Binding-site contacts:
Ligand atom C03 contacts residue MET235 of chain 1.A at 4.2 Å (hydrophobic).
Ligand atom C05 contacts residue THR198 of chain 1.A at 3.6 Å.
Ligand atom N18 contacts residue PRO241 of chain 1.A at 4.3 Å.
Ligand atom C16 contacts residue GLU240 of chain 1.A at 4.0 Å.
Ligand atom N18 contacts residue GLU240 of chain 1.A at 2.5 Å (salt-bridge).
Ligand atom C10 contacts residue DMS1 of chain 1.F at 3.4 Å.
Ligand atom O01 contacts residue TYR239 of chain 1.A at 4.1 Å.
Ligand atom C17 contacts residue GLU240 of chain 1.A at 3.5 Å.
Ligand atom C06 contacts residue THR198 of chain 1.A at 3.7 Å.
Ligand atom C03 contacts residue TYR239 of chain 1.A at 3.9 Å (hydrophobic).
Ligand atom C07 contacts residue GLU240 of chain 1.A at 4.2 Å.
Ligand atom C04 contacts residue MET235 of chain 1.A at 4.1 Å (hydrophobic).
Ligand atom C12 contacts residue DMS1 of chain 1.F at 4.2 Å.
Ligand atom C05 contacts residue THR196 of chain 1.A at 4.2 Å.
Ligand atom C07 contacts residue THR198 of chain 1.A at 4.0 Å.
Ligand atom O01 contacts residue GLU240 of chain 1.A at 4.1 Å.
Ligand atom C02 contacts residue GLU240 of chain 1.A at 4.2 Å.
Ligand atom C08 contacts residue GLU240 of chain 1.A at 4.1 Å.
Ligand atom N09 contacts residue PRO241 of chain 1.A at 4.5 Å.
Ligand atom C03 contacts residue THR198 of chain 1.A at 4.1 Å.
Ligand atom C02 contacts residue TYR239 of chain 1.A at 4.3 Å (hydrophobic).
Ligand atom C03 contacts residue ASN238 of chain 1.A at 4.4 Å.
Ligand atom C06 contacts residue DMS1 of chain 1.F at 4.0 Å.
Ligand atom C08 contacts residue DMS1 of chain 1.F at 3.3 Å.
Ligand atom N09 contacts residue GLU240 of chain 1.A at 2.8 Å (salt-bridge).
Ligand atom C04 contacts residue THR198 of chain 1.A at 3.8 Å.
Ligand atom C10 contacts residue GLU240 of chain 1.A at 3.4 Å.
Ligand atom N18 contacts residue DMS1 of chain 1.F at 4.3 Å.
Ligand atom C04 contacts residue ASN238 of chain 1.A at 3.2 Å.
Ligand atom N09 contacts residue DMS1 of chain 1.F at 3.3 Å (h-bond).
Ligand atom O01 contacts residue PRO241 of chain 1.A at 3.5 Å.
Ligand atom C02 contacts residue THR198 of chain 1.A at 4.2 Å.
Ligand atom C05 contacts residue ASN238 of chain 1.A at 3.5 Å.
Ligand atom C07 contacts residue DMS1 of chain 1.F at 4.2 Å.
Ligand atom N11 contacts residue DMS1 of chain 1.F at 3.3 Å (h-bond).

Sequence of chain 1.A:
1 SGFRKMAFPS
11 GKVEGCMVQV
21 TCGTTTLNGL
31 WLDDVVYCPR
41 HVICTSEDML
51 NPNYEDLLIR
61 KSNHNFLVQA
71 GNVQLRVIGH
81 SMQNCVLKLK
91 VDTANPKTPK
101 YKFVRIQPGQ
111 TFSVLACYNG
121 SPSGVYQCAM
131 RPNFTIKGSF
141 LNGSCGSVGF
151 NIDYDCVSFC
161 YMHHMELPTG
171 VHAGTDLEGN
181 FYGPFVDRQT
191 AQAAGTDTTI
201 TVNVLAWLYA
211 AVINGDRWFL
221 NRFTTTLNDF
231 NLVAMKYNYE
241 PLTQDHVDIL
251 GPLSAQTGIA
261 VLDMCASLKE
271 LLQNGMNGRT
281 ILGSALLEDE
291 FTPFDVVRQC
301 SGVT

The small molecule below binds the protein below.
Small molecule (SMILES): Oc1ccccc1CNc1nc2ccccc2[nH]1